Sequence of chain 1.C:
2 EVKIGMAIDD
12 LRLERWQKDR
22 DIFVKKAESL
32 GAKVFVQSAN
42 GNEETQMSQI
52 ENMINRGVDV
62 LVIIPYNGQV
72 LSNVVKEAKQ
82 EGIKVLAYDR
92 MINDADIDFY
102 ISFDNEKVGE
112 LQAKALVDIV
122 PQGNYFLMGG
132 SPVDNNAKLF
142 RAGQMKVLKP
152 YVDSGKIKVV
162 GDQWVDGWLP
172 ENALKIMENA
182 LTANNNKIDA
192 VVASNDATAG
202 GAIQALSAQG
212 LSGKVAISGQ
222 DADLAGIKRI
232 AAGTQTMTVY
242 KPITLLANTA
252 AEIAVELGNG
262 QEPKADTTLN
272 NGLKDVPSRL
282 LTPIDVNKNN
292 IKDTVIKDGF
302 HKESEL

Binding-site contacts:
Ligand atom C4 contacts residue ASP222 of chain 1.C at 3.5 Å.
Ligand atom O2 contacts residue LYS242 of chain 1.C at 2.8 Å (salt-bridge).
Ligand atom O5 contacts residue TRP17 of chain 1.C at 4.1 Å.
Ligand atom O2 contacts residue ARG16 of chain 1.C at 3.5 Å (salt-bridge).
Ligand atom O4 contacts residue LEU14 of chain 1.C at 3.9 Å.
Ligand atom C5 contacts residue LEU14 of chain 1.C at 3.6 Å (hydrophobic).
Ligand atom O5 contacts residue ARG91 of chain 1.C at 2.9 Å (salt-bridge).
Ligand atom O1 contacts residue ASP90 of chain 1.C at 3.6 Å.
Ligand atom O5 contacts residue ASP135 of chain 1.C at 3.4 Å (salt-bridge).
Ligand atom C5 contacts residue ARG91 of chain 1.C at 4.0 Å.
Ligand atom C2 contacts residue ARG16 of chain 1.C at 3.7 Å.
Ligand atom C2 contacts residue ASP90 of chain 1.C at 3.4 Å.
Ligand atom C4 contacts residue LEU14 of chain 1.C at 3.8 Å (hydrophobic).
Ligand atom C1 contacts residue TRP169 of chain 1.C at 4.0 Å (hydrophobic).
Ligand atom O4 contacts residue ASN196 of chain 1.C at 2.9 Å (h-bond).
Ligand atom O3 contacts residue ARG16 of chain 1.C at 2.8 Å (salt-bridge).
Ligand atom C3 contacts residue ASP222 of chain 1.C at 3.6 Å.
Ligand atom O2 contacts residue ASP90 of chain 1.C at 2.8 Å (salt-bridge).
Ligand atom C1 contacts residue ARG91 of chain 1.C at 3.9 Å.
Ligand atom C4 contacts residue ASN196 of chain 1.C at 3.9 Å.
Ligand atom O4 contacts residue ASP222 of chain 1.C at 2.6 Å (salt-bridge).
Ligand atom O2 contacts residue ASN137 of chain 1.C at 3.1 Å (h-bond).
Ligand atom C2 contacts residue ASN137 of chain 1.C at 4.0 Å.
Ligand atom C1 contacts residue ASN137 of chain 1.C at 3.9 Å.
Ligand atom C3 contacts residue ARG16 of chain 1.C at 3.8 Å.
Ligand atom C2 contacts residue LYS242 of chain 1.C at 3.9 Å.
Ligand atom O5 contacts residue TRP169 of chain 1.C at 3.4 Å (h-bond).
Ligand atom O2 contacts residue PHE141 of chain 1.C at 3.8 Å.
Ligand atom O1 contacts residue ARG91 of chain 1.C at 2.9 Å (salt-bridge).
Ligand atom O3 contacts residue ASP222 of chain 1.C at 2.7 Å (salt-bridge).
Ligand atom C3 contacts residue LYS242 of chain 1.C at 3.7 Å.
Ligand atom C1 contacts residue ASP135 of chain 1.C at 3.3 Å.
Ligand atom C5 contacts residue ASN196 of chain 1.C at 3.8 Å.
Ligand atom O3 contacts residue GLN221 of chain 1.C at 4.0 Å.
Ligand atom C1 contacts residue ASP90 of chain 1.C at 4.1 Å.
Ligand atom C5 contacts residue TRP169 of chain 1.C at 3.4 Å (hydrophobic).
Ligand atom O1 contacts residue ASN137 of chain 1.C at 3.0 Å (h-bond).
Ligand atom C1 contacts residue PHE141 of chain 1.C at 4.2 Å (hydrophobic).
Ligand atom O1 contacts residue ASP135 of chain 1.C at 2.5 Å (salt-bridge).
Ligand atom O3 contacts residue LYS242 of chain 1.C at 3.0 Å (salt-bridge).

The small molecule below binds the protein below.
Small molecule (SMILES): O[C@@H]1[C@@H](O)[C@H](O)OC[C@H]1O